This small molecule binds to this protein.
Small molecule (SMILES): O=C(O)c1ccc(C(=O)NCCO)cc1

Binding-site contacts:
Ligand atom CB contacts residue TRP155 of chain 1.B at 3.5 Å (hydrophobic).
Ligand atom C6 contacts residue TRP155 of chain 1.B at 3.7 Å (hydrophobic).
Ligand atom C7 contacts residue TRP155 of chain 1.B at 3.4 Å (hydrophobic).
Ligand atom C8 contacts residue ILE178 of chain 1.B at 3.7 Å (hydrophobic).
Ligand atom C8 contacts residue HIS184 of chain 1.B at 3.3 Å.
Ligand atom O1A contacts residue MET131 of chain 1.B at 4.2 Å.
Ligand atom O9 contacts residue SER183 of chain 1.B at 4.2 Å.
Ligand atom C5 contacts residue TRP155 of chain 1.B at 2.8 Å (hydrophobic).
Ligand atom O9 contacts residue HIS184 of chain 1.B at 3.0 Å (h-bond).
Ligand atom C6 contacts residue MET131 of chain 1.B at 4.3 Å (hydrophobic).
Ligand atom C7 contacts residue HIS184 of chain 1.B at 4.3 Å.
Ligand atom C4 contacts residue TRP155 of chain 1.B at 3.5 Å (hydrophobic).
Ligand atom C8 contacts residue TRP155 of chain 1.B at 3.5 Å (hydrophobic).
Ligand atom O9 contacts residue PRO180 of chain 1.B at 4.3 Å.
Ligand atom N1B contacts residue TRP155 of chain 1.B at 2.8 Å (h-bond).
Ligand atom C5 contacts residue ILE178 of chain 1.B at 4.5 Å (hydrophobic).
Ligand atom CA contacts residue PHE62 of chain 1.B at 4.0 Å (hydrophobic).
Ligand atom C8 contacts residue PRO180 of chain 1.B at 4.3 Å (hydrophobic).
Ligand atom N1B contacts residue ILE178 of chain 1.B at 4.5 Å.
Ligand atom C1 contacts residue ILE178 of chain 1.B at 4.0 Å (hydrophobic).
Ligand atom O2B contacts residue ILE178 of chain 1.B at 4.4 Å.
Ligand atom CB contacts residue ILE178 of chain 1.B at 4.2 Å (hydrophobic).
Ligand atom CA contacts residue ILE178 of chain 1.B at 4.4 Å (hydrophobic).
Ligand atom O1A contacts residue PHE62 of chain 1.B at 3.2 Å.
Ligand atom O2A contacts residue PHE62 of chain 1.B at 4.2 Å.
Ligand atom C6 contacts residue ILE178 of chain 1.B at 4.3 Å (hydrophobic).
Ligand atom C4 contacts residue ILE178 of chain 1.B at 4.2 Å (hydrophobic).
Ligand atom C2 contacts residue ILE178 of chain 1.B at 4.2 Å (hydrophobic).

Sequence of chain 1.B:
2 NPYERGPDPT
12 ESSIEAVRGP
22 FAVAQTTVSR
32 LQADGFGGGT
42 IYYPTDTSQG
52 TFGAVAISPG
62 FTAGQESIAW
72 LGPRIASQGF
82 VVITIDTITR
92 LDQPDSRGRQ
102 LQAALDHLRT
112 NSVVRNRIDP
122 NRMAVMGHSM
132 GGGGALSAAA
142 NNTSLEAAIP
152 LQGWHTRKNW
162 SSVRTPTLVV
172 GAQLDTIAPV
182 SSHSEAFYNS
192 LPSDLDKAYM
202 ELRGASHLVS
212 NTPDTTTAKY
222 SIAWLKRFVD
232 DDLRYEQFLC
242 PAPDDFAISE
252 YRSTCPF